Sequence of chain 1.A:
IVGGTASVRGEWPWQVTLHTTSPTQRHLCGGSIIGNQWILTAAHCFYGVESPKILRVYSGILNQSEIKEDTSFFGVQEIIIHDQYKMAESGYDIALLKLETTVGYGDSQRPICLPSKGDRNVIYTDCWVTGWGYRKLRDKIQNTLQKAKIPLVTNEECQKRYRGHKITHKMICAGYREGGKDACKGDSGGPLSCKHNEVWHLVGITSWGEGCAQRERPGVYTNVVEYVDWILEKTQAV

Binding-site contacts:
Ligand atom CL1 contacts residue TRP208 of chain 1.A at 3.5 Å.
Ligand atom N11 contacts residue EDO1 of chain 1.I at 3.6 Å.
Ligand atom C19 contacts residue HIS44 of chain 1.A at 3.6 Å.
Ligand atom N8 contacts residue CYS212 of chain 1.A at 3.6 Å (h-bond).
Ligand atom N11 contacts residue CYS212 of chain 1.A at 3.3 Å (h-bond).
Ligand atom C3 contacts residue ASP182 of chain 1.A at 3.6 Å.
Ligand atom C17 contacts residue SER188 of chain 1.A at 3.5 Å.
Ligand atom N36 contacts residue ILE141 of chain 1.A at 3.6 Å.
Ligand atom N12 contacts residue LYS185 of chain 1.A at 3.4 Å (salt-bridge).
Ligand atom C27 contacts residue LYS185 of chain 1.A at 3.5 Å.
Ligand atom C14 contacts residue CYS184 of chain 1.A at 3.3 Å (hydrophobic).
Ligand atom N29 contacts residue GLY186 of chain 1.A at 3.2 Å (h-bond).
Ligand atom CL1 contacts residue GLY219 of chain 1.A at 3.5 Å.
Ligand atom N8 contacts residue GLY211 of chain 1.A at 3.5 Å (h-bond).
Ligand atom N12 contacts residue CYS212 of chain 1.A at 3.2 Å (h-bond).
Ligand atom C23 contacts residue HIS27 of chain 1.A at 3.5 Å.
Ligand atom O16 contacts residue CYS184 of chain 1.A at 3.4 Å (h-bond).
Ligand atom C9 contacts residue GLY209 of chain 1.A at 3.3 Å.
Ligand atom C25 contacts residue LEU28 of chain 1.A at 3.6 Å (hydrophobic).
Ligand atom C2 contacts residue ALA183 of chain 1.A at 3.6 Å (hydrophobic).
Ligand atom C9 contacts residue EDO1 of chain 1.I at 3.4 Å.
Ligand atom O16 contacts residue GLY186 of chain 1.A at 2.8 Å (h-bond).
Ligand atom C5 contacts residue TRP208 of chain 1.A at 3.6 Å (hydrophobic).
Ligand atom O39 contacts residue ILE141 of chain 1.A at 3.4 Å.
Ligand atom CL1 contacts residue VAL220 of chain 1.A at 3.6 Å.
Ligand atom C2 contacts residue GLY211 of chain 1.A at 3.3 Å.
Ligand atom C9 contacts residue GLY211 of chain 1.A at 3.0 Å.
Ligand atom N26 contacts residue EDO1 of chain 1.F at 2.8 Å (h-bond).
Ligand atom N30 contacts residue LEU28 of chain 1.A at 2.9 Å (h-bond).
Ligand atom N36 contacts residue HIS27 of chain 1.A at 2.9 Å (h-bond).
Ligand atom C28 contacts residue GLY186 of chain 1.A at 3.5 Å.
Ligand atom C15 contacts residue SER188 of chain 1.A at 3.3 Å.
Ligand atom C24 contacts residue HIS27 of chain 1.A at 3.2 Å.
Ligand atom N10 contacts residue EDO1 of chain 1.I at 2.8 Å (h-bond).
Ligand atom O16 contacts residue SER188 of chain 1.A at 3.0 Å (h-bond).
Ligand atom C37 contacts residue ILE141 of chain 1.A at 3.3 Å (hydrophobic).
Ligand atom C42 contacts residue HIS44 of chain 1.A at 3.4 Å.
Ligand atom N11 contacts residue LYS185 of chain 1.A at 3.4 Å.
Ligand atom O16 contacts residue ASP187 of chain 1.A at 3.3 Å (salt-bridge).
Ligand atom C4 contacts residue TRP208 of chain 1.A at 3.4 Å (hydrophobic).

This protein binds this small molecule.
Small molecule (SMILES): COC(=O)Nc1ccc2c(c1)NC(=O)C[C@@H](C)/C=C/C[C@H](NC(=O)/C=C/c1cc(Cl)ccc1-n1cnnn1)c1nc-2c[nH]1